A small-molecule ligand and the protein it binds are described below.
Small molecule (SMILES): COc1ccc(OC)c(/C=C/C(=O)c2cc(OC)c(OC)cc2CCNC(C)=O)c1

Sequence of chain 1.B:
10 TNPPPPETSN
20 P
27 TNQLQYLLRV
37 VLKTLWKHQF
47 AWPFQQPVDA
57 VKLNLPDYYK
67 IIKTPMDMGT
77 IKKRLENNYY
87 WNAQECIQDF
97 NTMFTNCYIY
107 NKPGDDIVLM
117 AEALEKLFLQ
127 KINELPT

Binding-site contacts:
Ligand atom CAY contacts residue TRP48 of chain 1.B at 3.9 Å (hydrophobic).
Ligand atom OBC contacts residue ILE113 of chain 1.B at 3.6 Å.
Ligand atom NBA contacts residue ASN107 of chain 1.B at 3.4 Å (h-bond).
Ligand atom CAB contacts residue ILE113 of chain 1.B at 3.5 Å (hydrophobic).
Ligand atom CAA contacts residue ILE113 of chain 1.B at 3.5 Å (hydrophobic).
Ligand atom CAP contacts residue TRP48 of chain 1.B at 3.9 Å (hydrophobic).
Ligand atom CAG contacts residue LEU59 of chain 1.B at 3.8 Å (hydrophobic).
Ligand atom CBB contacts residue ASN107 of chain 1.B at 3.3 Å.
Ligand atom OAJ contacts residue LEU59 of chain 1.B at 3.7 Å.
Ligand atom OAJ contacts residue ILE113 of chain 1.B at 3.9 Å.
Ligand atom CAD contacts residue ILE113 of chain 1.B at 3.8 Å (hydrophobic).
Ligand atom CAN contacts residue 4JI1 of chain 1.H at 3.8 Å.
Ligand atom CAQ contacts residue LEU61 of chain 1.B at 3.6 Å (hydrophobic).
Ligand atom CAH contacts residue TRP48 of chain 1.B at 3.7 Å (hydrophobic).
Ligand atom CAI contacts residue LEU59 of chain 1.B at 3.7 Å (hydrophobic).
Ligand atom CAI contacts residue TRP48 of chain 1.B at 3.7 Å (hydrophobic).
Ligand atom CAT contacts residue ILE113 of chain 1.B at 3.9 Å (hydrophobic).
Ligand atom CAT contacts residue ASN107 of chain 1.B at 3.5 Å.
Ligand atom CAT contacts residue ASP111 of chain 1.B at 3.7 Å.
Ligand atom CAU contacts residue TRP48 of chain 1.B at 3.8 Å (hydrophobic).
Ligand atom CAK contacts residue TRP48 of chain 1.B at 3.6 Å (hydrophobic).
Ligand atom CAE contacts residue ILE113 of chain 1.B at 3.8 Å (hydrophobic).
Ligand atom NBA contacts residue ILE113 of chain 1.B at 3.5 Å.
Ligand atom CAM contacts residue 4JI1 of chain 1.H at 3.8 Å.
Ligand atom OAJ contacts residue PRO49 of chain 1.B at 3.8 Å.
Ligand atom CAY contacts residue GLN52 of chain 1.B at 3.3 Å.
Ligand atom OAR contacts residue ILE113 of chain 1.B at 3.5 Å.
Ligand atom CAH contacts residue LEU59 of chain 1.B at 3.8 Å (hydrophobic).
Ligand atom CAC contacts residue ILE113 of chain 1.B at 3.6 Å (hydrophobic).
Ligand atom OAS contacts residue ILE113 of chain 1.B at 3.8 Å.
Ligand atom CAF contacts residue ILE113 of chain 1.B at 3.7 Å (hydrophobic).
Ligand atom CAW contacts residue 4JI1 of chain 1.H at 3.6 Å.
Ligand atom CAL contacts residue 4JI1 of chain 1.H at 3.8 Å.
Ligand atom CBB contacts residue ILE113 of chain 1.B at 3.3 Å (hydrophobic).
Ligand atom CBD contacts residue ILE113 of chain 1.B at 3.7 Å (hydrophobic).
Ligand atom CAE contacts residue ASN107 of chain 1.B at 3.6 Å.
Ligand atom OBC contacts residue ASN107 of chain 1.B at 2.5 Å (h-bond).
Ligand atom CAP contacts residue LEU59 of chain 1.B at 3.7 Å (hydrophobic).
Ligand atom CBD contacts residue VAL54 of chain 1.B at 3.6 Å (hydrophobic).
Ligand atom OBC contacts residue CYS103 of chain 1.B at 3.4 Å (h-bond).